A small-molecule ligand and the protein it binds are described below.
Small molecule (SMILES): O=c1cc[nH]c(=O)[nH]1

Binding-site contacts:
Ligand atom C5 contacts residue THR102 of chain 1.J at 4.2 Å.
Ligand atom C4 contacts residue GOL1 of chain 1.ZA at 3.8 Å.
Ligand atom C6 contacts residue PHE169 of chain 1.J at 4.2 Å (hydrophobic).
Ligand atom O2 contacts residue ARG175 of chain 1.J at 2.9 Å (salt-bridge).
Ligand atom C6 contacts residue GLY103 of chain 1.J at 4.0 Å.
Ligand atom C4 contacts residue GLU203 of chain 1.J at 4.0 Å.
Ligand atom O4 contacts residue GLN173 of chain 1.J at 3.0 Å (h-bond).
Ligand atom C5 contacts residue PHE169 of chain 1.J at 4.2 Å (hydrophobic).
Ligand atom N1 contacts residue PHE169 of chain 1.J at 4.0 Å.
Ligand atom O2 contacts residue GLN173 of chain 1.J at 3.6 Å.
Ligand atom O2 contacts residue GLY103 of chain 1.J at 3.7 Å.
Ligand atom N1 contacts residue GLY103 of chain 1.J at 3.6 Å (h-bond).
Ligand atom C6 contacts residue THR101 of chain 1.J at 4.0 Å.
Ligand atom C6 contacts residue THR102 of chain 1.J at 3.9 Å.
Ligand atom O4 contacts residue GLU203 of chain 1.J at 3.2 Å.
Ligand atom N1 contacts residue THR102 of chain 1.J at 3.8 Å.
Ligand atom C2 contacts residue GLN173 of chain 1.J at 3.8 Å.
Ligand atom C2 contacts residue PHE169 of chain 1.J at 3.7 Å (hydrophobic).
Ligand atom C6 contacts residue GOL1 of chain 1.ZA at 3.7 Å.
Ligand atom O4 contacts residue PHE202 of chain 1.J at 3.9 Å.
Ligand atom C5 contacts residue GOL1 of chain 1.ZA at 2.9 Å.
Ligand atom C4 contacts residue PHE169 of chain 1.J at 3.9 Å (hydrophobic).
Ligand atom O2 contacts residue ILE228 of chain 1.J at 3.5 Å.
Ligand atom O4 contacts residue PHE169 of chain 1.J at 4.2 Å.
Ligand atom N3 contacts residue PHE202 of chain 1.J at 3.9 Å.
Ligand atom N3 contacts residue GLY103 of chain 1.J at 4.2 Å.
Ligand atom O2 contacts residue PHE169 of chain 1.J at 4.1 Å.
Ligand atom N3 contacts residue ARG175 of chain 1.J at 4.3 Å.
Ligand atom C6 contacts residue ILE227 of chain 1.J at 3.8 Å (hydrophobic).
Ligand atom C4 contacts residue PHE202 of chain 1.J at 3.8 Å (hydrophobic).
Ligand atom C2 contacts residue ARG175 of chain 1.J at 3.9 Å.
Ligand atom N3 contacts residue PHE169 of chain 1.J at 3.7 Å.
Ligand atom C4 contacts residue GLN173 of chain 1.J at 3.7 Å.
Ligand atom O4 contacts residue MSE204 of chain 1.J at 3.5 Å.
Ligand atom C5 contacts residue THR101 of chain 1.J at 3.8 Å.
Ligand atom C2 contacts residue THR102 of chain 1.J at 4.3 Å.
Ligand atom C2 contacts residue GLY103 of chain 1.J at 3.6 Å.
Ligand atom O4 contacts residue GOL1 of chain 1.ZA at 3.8 Å.
Ligand atom N3 contacts residue GLN173 of chain 1.J at 3.0 Å (h-bond).
Ligand atom N1 contacts residue ILE227 of chain 1.J at 4.0 Å.

Sequence of chain 1.J:
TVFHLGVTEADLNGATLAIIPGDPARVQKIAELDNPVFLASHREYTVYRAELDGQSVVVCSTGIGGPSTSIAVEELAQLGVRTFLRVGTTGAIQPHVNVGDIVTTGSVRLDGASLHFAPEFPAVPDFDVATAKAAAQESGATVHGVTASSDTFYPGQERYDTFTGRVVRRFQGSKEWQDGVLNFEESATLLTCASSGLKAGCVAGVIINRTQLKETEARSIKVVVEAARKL